Binding-site contacts:
Ligand atom C2 contacts residue ILE168 of chain 1.B at 4.5 Å (hydrophobic).
Ligand atom O7 contacts residue LYS241 of chain 1.B at 4.0 Å.
Ligand atom C6 contacts residue GLU206 of chain 1.B at 4.1 Å.
Ligand atom C1 contacts residue ILE168 of chain 1.B at 4.1 Å (hydrophobic).
Ligand atom C3 contacts residue ASN203 of chain 1.B at 3.8 Å.
Ligand atom O7 contacts residue ILE168 of chain 1.B at 4.2 Å.
Ligand atom C7 contacts residue ASN203 of chain 1.B at 3.3 Å.
Ligand atom C5 contacts residue ASN203 of chain 1.B at 3.6 Å.
Ligand atom N2 contacts residue ASN203 of chain 1.B at 3.0 Å (h-bond).
Ligand atom C8 contacts residue ILE168 of chain 1.B at 3.8 Å (hydrophobic).
Ligand atom C1 contacts residue ASN203 of chain 1.B at 1.4 Å.
Ligand atom C1 contacts residue THR205 of chain 1.B at 3.5 Å.
Ligand atom O5 contacts residue THR205 of chain 1.B at 3.7 Å.
Ligand atom O7 contacts residue GLN201 of chain 1.B at 4.0 Å.
Ligand atom O6 contacts residue GLU206 of chain 1.B at 3.3 Å (salt-bridge).
Ligand atom C8 contacts residue GLU206 of chain 1.B at 3.9 Å.
Ligand atom C5 contacts residue THR205 of chain 1.B at 3.8 Å.
Ligand atom C2 contacts residue ASN203 of chain 1.B at 2.4 Å.
Ligand atom C7 contacts residue ILE168 of chain 1.B at 3.7 Å (hydrophobic).
Ligand atom N2 contacts residue ILE168 of chain 1.B at 3.6 Å.
Ligand atom O6 contacts residue THR205 of chain 1.B at 4.1 Å.
Ligand atom O5 contacts residue ASN203 of chain 1.B at 2.4 Å (h-bond).
Ligand atom C4 contacts residue ASN203 of chain 1.B at 4.2 Å.
Ligand atom O7 contacts residue ASN203 of chain 1.B at 3.2 Å (h-bond).
Ligand atom C6 contacts residue THR205 of chain 1.B at 4.4 Å.

Sequence of chain 1.B:
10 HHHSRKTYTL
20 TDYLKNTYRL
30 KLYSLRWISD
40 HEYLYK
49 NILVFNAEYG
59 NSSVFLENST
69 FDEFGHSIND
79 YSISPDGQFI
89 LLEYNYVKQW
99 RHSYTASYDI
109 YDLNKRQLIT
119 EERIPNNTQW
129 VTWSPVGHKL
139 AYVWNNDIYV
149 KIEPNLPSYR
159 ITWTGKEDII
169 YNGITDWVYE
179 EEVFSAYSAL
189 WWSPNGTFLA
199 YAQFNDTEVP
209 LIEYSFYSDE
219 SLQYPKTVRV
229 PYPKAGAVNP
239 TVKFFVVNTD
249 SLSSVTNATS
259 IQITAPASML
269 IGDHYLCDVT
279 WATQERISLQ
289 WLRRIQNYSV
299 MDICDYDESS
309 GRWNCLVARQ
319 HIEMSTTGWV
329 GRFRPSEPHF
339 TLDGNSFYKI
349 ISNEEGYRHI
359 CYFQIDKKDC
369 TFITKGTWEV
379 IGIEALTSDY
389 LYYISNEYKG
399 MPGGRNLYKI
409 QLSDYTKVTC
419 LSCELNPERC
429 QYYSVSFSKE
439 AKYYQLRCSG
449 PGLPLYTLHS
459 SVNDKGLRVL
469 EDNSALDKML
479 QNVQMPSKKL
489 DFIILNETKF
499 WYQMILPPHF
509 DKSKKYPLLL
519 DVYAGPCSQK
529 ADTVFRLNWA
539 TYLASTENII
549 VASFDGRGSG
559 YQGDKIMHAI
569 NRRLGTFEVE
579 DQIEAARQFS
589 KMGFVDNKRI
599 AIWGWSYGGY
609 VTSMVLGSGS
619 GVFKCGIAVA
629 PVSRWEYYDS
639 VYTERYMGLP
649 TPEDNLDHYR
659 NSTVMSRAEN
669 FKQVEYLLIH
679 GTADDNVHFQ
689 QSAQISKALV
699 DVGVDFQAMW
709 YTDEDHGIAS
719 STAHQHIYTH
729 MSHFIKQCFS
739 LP

This small molecule binds to this protein.
Small molecule (SMILES): CC(=O)N[C@H]1[C@H](O[C@H]2[C@H](O)[C@@H](NC(C)=O)CO[C@@H]2CO)O[C@H](CO)[C@@H](O)[C@@H]1O